Sequence of chain 1.A:
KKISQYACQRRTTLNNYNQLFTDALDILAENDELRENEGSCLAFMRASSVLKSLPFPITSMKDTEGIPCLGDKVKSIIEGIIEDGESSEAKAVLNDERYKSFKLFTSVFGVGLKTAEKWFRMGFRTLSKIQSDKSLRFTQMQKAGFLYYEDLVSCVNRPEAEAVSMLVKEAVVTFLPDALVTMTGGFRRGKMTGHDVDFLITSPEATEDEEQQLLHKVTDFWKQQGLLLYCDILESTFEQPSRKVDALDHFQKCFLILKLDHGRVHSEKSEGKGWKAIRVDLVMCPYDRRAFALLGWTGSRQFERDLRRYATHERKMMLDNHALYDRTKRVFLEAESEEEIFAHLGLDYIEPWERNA

Binding-site contacts:
Ligand atom O2B contacts residue CO1 of chain 1.B at 2.7 Å.
Ligand atom O1A contacts residue ASP198 of chain 1.A at 3.4 Å (salt-bridge).
Ligand atom O3G contacts residue HIS195 of chain 1.A at 2.2 Å.
Ligand atom O2B contacts residue GLY186 of chain 1.A at 2.9 Å (h-bond).
Ligand atom PA contacts residue CO1 of chain 1.B at 3.7 Å.
Ligand atom O1B contacts residue ARG189 of chain 1.A at 3.2 Å (salt-bridge).
Ligand atom O3B contacts residue CO1 of chain 1.B at 3.8 Å.
Ligand atom O1A contacts residue CO1 of chain 1.C at 2.0 Å.
Ligand atom O1G contacts residue LYS191 of chain 1.A at 3.9 Å.
Ligand atom O2B contacts residue ASP198 of chain 1.A at 3.2 Å (salt-bridge).
Ligand atom O5' contacts residue ARG307 of chain 1.A at 2.9 Å (salt-bridge).
Ligand atom O2A contacts residue ARG307 of chain 1.A at 2.6 Å (salt-bridge).
Ligand atom O3A contacts residue ASP198 of chain 1.A at 3.6 Å (salt-bridge).
Ligand atom PB contacts residue CO1 of chain 1.B at 3.5 Å.
Ligand atom C5' contacts residue ARG307 of chain 1.A at 2.7 Å.
Ligand atom O2G contacts residue CO1 of chain 1.B at 1.7 Å.
Ligand atom O1G contacts residue HIS195 of chain 1.A at 2.8 Å (h-bond).
Ligand atom PA contacts residue CO1 of chain 1.C at 3.4 Å.
Ligand atom PG contacts residue ASP196 of chain 1.A at 3.9 Å.
Ligand atom O2G contacts residue HIS195 of chain 1.A at 3.9 Å.
Ligand atom N6 contacts residue ALA250 of chain 1.A at 3.2 Å.
Ligand atom C2 contacts residue ASN327 of chain 1.A at 3.8 Å.
Ligand atom O2G contacts residue ASP198 of chain 1.A at 3.5 Å (salt-bridge).
Ligand atom O1G contacts residue GLY194 of chain 1.A at 3.2 Å.
Ligand atom C8 contacts residue ARG307 of chain 1.A at 3.5 Å.
Ligand atom PA contacts residue ASP198 of chain 1.A at 3.9 Å.
Ligand atom O5' contacts residue CO1 of chain 1.C at 3.5 Å.
Ligand atom PG contacts residue HIS195 of chain 1.A at 3.3 Å.
Ligand atom O1A contacts residue CO1 of chain 1.B at 3.1 Å.
Ligand atom C4' contacts residue ARG307 of chain 1.A at 3.7 Å.
Ligand atom N7 contacts residue ARG307 of chain 1.A at 3.6 Å (salt-bridge).
Ligand atom PG contacts residue CO1 of chain 1.B at 3.2 Å.
Ligand atom O2G contacts residue ASP196 of chain 1.A at 2.6 Å (salt-bridge).
Ligand atom PA contacts residue ARG307 of chain 1.A at 3.5 Å.
Ligand atom O3A contacts residue CO1 of chain 1.B at 3.4 Å.
Ligand atom O3G contacts residue ASP196 of chain 1.A at 3.6 Å.
Ligand atom O1A contacts residue ASP196 of chain 1.A at 3.2 Å (salt-bridge).
Ligand atom C2' contacts residue GLY302 of chain 1.A at 3.9 Å.
Ligand atom N3 contacts residue ASN327 of chain 1.A at 3.7 Å.
Ligand atom C3' contacts residue ARG307 of chain 1.A at 3.4 Å.

A small-molecule ligand and the protein it binds are described below.
Small molecule (SMILES): Nc1ncnc2c1ncn2[C@@H]1CC[C@H](CO[P](=O)(O)O[P](=O)(O)OP(=O)(O)O)O1